The small molecule below binds the protein below.
Small molecule (SMILES): C[C@H]1O[C@@H](n2cnc3c(N)ncnc32)[C@H](O)[C@@H]1O

Sequence of chain 1.G:
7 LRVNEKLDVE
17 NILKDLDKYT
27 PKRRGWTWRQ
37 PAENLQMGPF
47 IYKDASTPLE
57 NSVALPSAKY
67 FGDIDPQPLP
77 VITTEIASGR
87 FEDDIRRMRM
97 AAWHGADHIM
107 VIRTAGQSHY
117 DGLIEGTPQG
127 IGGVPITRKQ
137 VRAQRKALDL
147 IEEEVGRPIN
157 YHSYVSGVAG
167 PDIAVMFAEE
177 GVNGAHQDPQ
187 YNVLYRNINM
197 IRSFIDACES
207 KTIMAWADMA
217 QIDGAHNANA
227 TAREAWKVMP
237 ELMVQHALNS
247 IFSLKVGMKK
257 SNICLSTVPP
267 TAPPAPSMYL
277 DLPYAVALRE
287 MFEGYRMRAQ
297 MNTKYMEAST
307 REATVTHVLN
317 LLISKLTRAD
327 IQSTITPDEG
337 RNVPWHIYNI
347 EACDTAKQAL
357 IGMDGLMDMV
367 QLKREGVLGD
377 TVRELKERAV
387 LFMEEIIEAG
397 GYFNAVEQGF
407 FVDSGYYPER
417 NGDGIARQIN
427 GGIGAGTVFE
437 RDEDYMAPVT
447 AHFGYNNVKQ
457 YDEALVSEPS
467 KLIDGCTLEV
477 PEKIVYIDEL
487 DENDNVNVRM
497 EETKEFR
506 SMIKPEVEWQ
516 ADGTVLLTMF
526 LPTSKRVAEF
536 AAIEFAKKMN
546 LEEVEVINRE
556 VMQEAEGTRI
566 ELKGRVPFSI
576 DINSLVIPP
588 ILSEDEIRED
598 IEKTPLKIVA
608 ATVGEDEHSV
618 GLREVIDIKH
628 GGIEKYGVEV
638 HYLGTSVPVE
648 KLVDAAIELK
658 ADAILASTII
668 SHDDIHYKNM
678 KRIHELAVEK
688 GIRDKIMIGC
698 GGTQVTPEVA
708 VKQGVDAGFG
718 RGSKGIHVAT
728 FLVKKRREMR

Binding-site contacts:
Ligand atom C6 contacts residue B121 of chain 1.S at 3.4 Å.
Ligand atom N7 contacts residue B121 of chain 1.S at 3.7 Å.
Ligand atom N3 contacts residue LEU486 of chain 1.A at 3.6 Å.
Ligand atom C1' contacts residue B121 of chain 1.S at 4.3 Å.
Ligand atom N3 contacts residue ASP487 of chain 1.A at 4.4 Å.
Ligand atom O4' contacts residue B121 of chain 1.S at 3.1 Å (h-bond).
Ligand atom N9 contacts residue B121 of chain 1.S at 4.0 Å.
Ligand atom N1 contacts residue LEU486 of chain 1.A at 3.3 Å (h-bond).
Ligand atom C5' contacts residue B121 of chain 1.S at 2.0 Å.
Ligand atom C8 contacts residue B121 of chain 1.S at 3.9 Å.
Ligand atom N9 contacts residue LEU486 of chain 1.A at 3.9 Å.
Ligand atom C2' contacts residue LEU486 of chain 1.A at 4.4 Å (hydrophobic).
Ligand atom C2 contacts residue B121 of chain 1.S at 3.7 Å.
Ligand atom C3' contacts residue B121 of chain 1.S at 4.0 Å.
Ligand atom C2 contacts residue LEU486 of chain 1.A at 3.3 Å (hydrophobic).
Ligand atom C5 contacts residue LEU486 of chain 1.A at 3.9 Å (hydrophobic).
Ligand atom C5' contacts residue HIS615 of chain 1.G at 4.2 Å.
Ligand atom C5 contacts residue B121 of chain 1.S at 3.5 Å.
Ligand atom C2 contacts residue ASP487 of chain 1.A at 4.3 Å.
Ligand atom N6 contacts residue B121 of chain 1.S at 3.9 Å.
Ligand atom O3' contacts residue ASP487 of chain 1.A at 4.3 Å.
Ligand atom C3' contacts residue ASP487 of chain 1.A at 4.2 Å.
Ligand atom O2' contacts residue LEU486 of chain 1.A at 4.4 Å.
Ligand atom C6 contacts residue LEU486 of chain 1.A at 3.7 Å (hydrophobic).
Ligand atom O3' contacts residue PRO124 of chain 1.A at 4.0 Å.
Ligand atom C4' contacts residue B121 of chain 1.S at 2.7 Å.
Ligand atom O2' contacts residue GLU121 of chain 1.A at 4.0 Å.
Ligand atom O3' contacts residue B121 of chain 1.S at 3.8 Å.
Ligand atom N1 contacts residue B121 of chain 1.S at 3.4 Å (h-bond).
Ligand atom C8 contacts residue LEU486 of chain 1.A at 3.6 Å (hydrophobic).
Ligand atom N7 contacts residue LEU486 of chain 1.A at 3.8 Å.
Ligand atom N6 contacts residue LEU486 of chain 1.A at 4.4 Å.
Ligand atom N3 contacts residue B121 of chain 1.S at 3.3 Å.
Ligand atom C4 contacts residue LEU486 of chain 1.A at 3.9 Å (hydrophobic).
Ligand atom C4 contacts residue B121 of chain 1.S at 3.5 Å.

Sequence of chain 1.A:
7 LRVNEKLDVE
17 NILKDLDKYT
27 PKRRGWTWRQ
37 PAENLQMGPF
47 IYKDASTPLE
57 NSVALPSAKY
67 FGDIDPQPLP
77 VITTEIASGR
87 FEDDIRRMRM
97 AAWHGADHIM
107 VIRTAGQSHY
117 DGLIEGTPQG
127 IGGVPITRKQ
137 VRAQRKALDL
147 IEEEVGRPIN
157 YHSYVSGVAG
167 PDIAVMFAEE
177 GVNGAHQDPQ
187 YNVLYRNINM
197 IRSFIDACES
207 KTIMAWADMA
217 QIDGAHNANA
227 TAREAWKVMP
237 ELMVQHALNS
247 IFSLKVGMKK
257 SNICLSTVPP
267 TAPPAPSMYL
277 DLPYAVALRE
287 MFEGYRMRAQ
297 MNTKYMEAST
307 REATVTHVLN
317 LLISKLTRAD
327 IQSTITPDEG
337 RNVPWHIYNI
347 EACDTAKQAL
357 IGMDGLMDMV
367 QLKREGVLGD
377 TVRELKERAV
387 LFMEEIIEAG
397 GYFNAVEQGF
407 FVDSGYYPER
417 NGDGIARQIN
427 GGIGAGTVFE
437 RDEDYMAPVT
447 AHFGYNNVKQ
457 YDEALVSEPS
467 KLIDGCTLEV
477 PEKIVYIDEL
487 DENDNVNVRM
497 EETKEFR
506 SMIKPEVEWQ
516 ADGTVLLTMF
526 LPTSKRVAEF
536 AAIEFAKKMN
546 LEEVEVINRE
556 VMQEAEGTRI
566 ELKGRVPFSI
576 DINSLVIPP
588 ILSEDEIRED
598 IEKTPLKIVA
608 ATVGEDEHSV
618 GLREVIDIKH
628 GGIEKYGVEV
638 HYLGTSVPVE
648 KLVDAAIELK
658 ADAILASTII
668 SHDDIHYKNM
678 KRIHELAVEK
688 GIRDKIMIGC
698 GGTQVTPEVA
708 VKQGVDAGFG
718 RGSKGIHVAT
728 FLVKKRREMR